Sequence of chain 12.A:
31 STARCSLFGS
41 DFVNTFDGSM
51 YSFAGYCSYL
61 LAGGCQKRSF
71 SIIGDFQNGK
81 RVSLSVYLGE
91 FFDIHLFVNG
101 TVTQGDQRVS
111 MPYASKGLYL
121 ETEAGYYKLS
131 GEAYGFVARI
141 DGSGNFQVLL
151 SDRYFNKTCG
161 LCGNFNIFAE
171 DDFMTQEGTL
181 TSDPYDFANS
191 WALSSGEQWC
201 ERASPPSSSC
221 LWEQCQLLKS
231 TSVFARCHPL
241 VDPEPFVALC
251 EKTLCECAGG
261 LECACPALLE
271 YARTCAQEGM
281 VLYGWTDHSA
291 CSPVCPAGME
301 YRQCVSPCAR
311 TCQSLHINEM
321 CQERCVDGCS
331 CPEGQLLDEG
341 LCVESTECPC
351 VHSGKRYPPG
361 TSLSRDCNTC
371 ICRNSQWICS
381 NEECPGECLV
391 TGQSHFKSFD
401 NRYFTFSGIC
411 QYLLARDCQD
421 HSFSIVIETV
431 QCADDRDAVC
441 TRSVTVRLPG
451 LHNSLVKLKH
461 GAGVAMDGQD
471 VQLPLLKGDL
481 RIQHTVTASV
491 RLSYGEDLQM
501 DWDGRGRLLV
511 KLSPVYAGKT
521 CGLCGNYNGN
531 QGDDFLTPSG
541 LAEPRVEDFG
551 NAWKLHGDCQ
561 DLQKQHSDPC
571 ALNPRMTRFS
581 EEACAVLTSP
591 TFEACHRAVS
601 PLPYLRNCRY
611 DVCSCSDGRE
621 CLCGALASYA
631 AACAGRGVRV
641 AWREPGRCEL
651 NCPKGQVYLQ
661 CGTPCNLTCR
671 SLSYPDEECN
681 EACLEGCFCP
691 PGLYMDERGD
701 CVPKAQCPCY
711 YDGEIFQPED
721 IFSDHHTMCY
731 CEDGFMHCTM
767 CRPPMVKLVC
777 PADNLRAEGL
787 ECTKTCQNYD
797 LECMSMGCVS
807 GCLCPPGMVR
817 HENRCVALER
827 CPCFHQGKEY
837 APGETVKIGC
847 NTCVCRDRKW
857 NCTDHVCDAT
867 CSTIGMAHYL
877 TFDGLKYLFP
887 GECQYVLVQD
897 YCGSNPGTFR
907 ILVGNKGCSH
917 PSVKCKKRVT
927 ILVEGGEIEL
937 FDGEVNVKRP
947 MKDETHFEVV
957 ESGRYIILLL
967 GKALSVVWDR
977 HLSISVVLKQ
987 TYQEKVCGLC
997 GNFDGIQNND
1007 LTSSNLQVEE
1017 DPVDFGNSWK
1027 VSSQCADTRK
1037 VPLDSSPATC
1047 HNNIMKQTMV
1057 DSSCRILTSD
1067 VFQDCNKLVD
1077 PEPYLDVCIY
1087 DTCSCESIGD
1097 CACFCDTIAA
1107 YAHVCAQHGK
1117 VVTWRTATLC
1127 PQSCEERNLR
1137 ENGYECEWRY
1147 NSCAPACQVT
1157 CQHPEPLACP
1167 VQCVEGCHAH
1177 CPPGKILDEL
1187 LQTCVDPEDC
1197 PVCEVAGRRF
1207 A

A protein and the small-molecule ligand that binds it are described below.
Small molecule (SMILES): CC(=O)N[C@H]1[C@H](O[C@H]2[C@H](O)[C@@H](NC(C)=O)CO[C@@H]2CO)O[C@H](CO)[C@@H](O[C@@H]2O[C@H](CO)[C@@H](O)[C@H](O)[C@@H]2O)[C@@H]1O

Binding-site contacts:
Ligand atom O7 contacts residue ASN99 of chain 12.A at 4.4 Å.
Ligand atom N2 contacts residue THR101 of chain 12.A at 3.4 Å (h-bond).
Ligand atom O5 contacts residue ASN99 of chain 12.A at 2.4 Å (h-bond).
Ligand atom C5 contacts residue ASN99 of chain 12.A at 3.7 Å.
Ligand atom O7 contacts residue PHE97 of chain 12.A at 3.4 Å.
Ligand atom C7 contacts residue THR101 of chain 12.A at 4.2 Å.
Ligand atom C1 contacts residue THR101 of chain 12.A at 4.5 Å.
Ligand atom C8 contacts residue THR101 of chain 12.A at 3.9 Å.
Ligand atom C8 contacts residue ASN99 of chain 12.A at 4.1 Å.
Ligand atom C8 contacts residue PHE97 of chain 12.A at 4.1 Å (hydrophobic).
Ligand atom O6 contacts residue PHE97 of chain 12.A at 4.3 Å.
Ligand atom O6 contacts residue VAL82 of chain 12.A at 4.2 Å.
Ligand atom C4 contacts residue ASN99 of chain 12.A at 4.2 Å.
Ligand atom C7 contacts residue PHE97 of chain 12.A at 4.0 Å (hydrophobic).
Ligand atom C1 contacts residue ASN99 of chain 12.A at 1.4 Å.
Ligand atom C5 contacts residue PHE97 of chain 12.A at 3.9 Å (hydrophobic).
Ligand atom O5 contacts residue PHE97 of chain 12.A at 4.1 Å.
Ligand atom C6 contacts residue PHE97 of chain 12.A at 3.6 Å (hydrophobic).
Ligand atom C8 contacts residue ARG108 of chain 12.A at 3.7 Å.
Ligand atom N2 contacts residue ASN99 of chain 12.A at 2.8 Å (h-bond).
Ligand atom C7 contacts residue ASN99 of chain 12.A at 3.8 Å.
Ligand atom C3 contacts residue ASN99 of chain 12.A at 3.8 Å.
Ligand atom C2 contacts residue THR101 of chain 12.A at 4.4 Å.
Ligand atom C2 contacts residue ASN99 of chain 12.A at 2.5 Å.